The protein below binds the small molecule below.
Small molecule (SMILES): CC(=O)N[C@@H]1[C@@H](O)[C@H](O)[C@@H](CO)O[C@H]1O

Sequence of chain 1.D:
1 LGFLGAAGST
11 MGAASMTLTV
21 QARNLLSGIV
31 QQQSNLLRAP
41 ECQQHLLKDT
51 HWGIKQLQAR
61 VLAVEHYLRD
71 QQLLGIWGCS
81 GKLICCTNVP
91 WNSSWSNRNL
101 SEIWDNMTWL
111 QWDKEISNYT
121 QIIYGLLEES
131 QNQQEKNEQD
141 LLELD

Binding-site contacts:
Ligand atom C5 contacts residue ASN118 of chain 1.D at 3.8 Å.
Ligand atom C1 contacts residue ASN118 of chain 1.D at 1.5 Å.
Ligand atom C4 contacts residue ASN118 of chain 1.D at 4.4 Å.
Ligand atom C8 contacts residue TYR119 of chain 1.D at 4.3 Å (hydrophobic).
Ligand atom C8 contacts residue SER117 of chain 1.D at 3.6 Å.
Ligand atom C2 contacts residue ASN118 of chain 1.D at 2.5 Å.
Ligand atom C3 contacts residue ASN118 of chain 1.D at 3.9 Å.
Ligand atom C8 contacts residue GLU115 of chain 1.D at 3.0 Å.
Ligand atom C8 contacts residue ASN118 of chain 1.D at 3.8 Å.
Ligand atom N2 contacts residue ASN118 of chain 1.D at 2.9 Å (h-bond).
Ligand atom C7 contacts residue ASN118 of chain 1.D at 3.2 Å.
Ligand atom O7 contacts residue ASN118 of chain 1.D at 3.2 Å (h-bond).
Ligand atom O5 contacts residue ASN118 of chain 1.D at 2.5 Å (h-bond).
Ligand atom C7 contacts residue GLU115 of chain 1.D at 4.3 Å.
Ligand atom C8 contacts residue LYS114 of chain 1.D at 3.3 Å.
Ligand atom O7 contacts residue TYR119 of chain 1.D at 3.6 Å.
Ligand atom C8 contacts residue ILE116 of chain 1.D at 4.1 Å (hydrophobic).